Sequence of chain 1.C:
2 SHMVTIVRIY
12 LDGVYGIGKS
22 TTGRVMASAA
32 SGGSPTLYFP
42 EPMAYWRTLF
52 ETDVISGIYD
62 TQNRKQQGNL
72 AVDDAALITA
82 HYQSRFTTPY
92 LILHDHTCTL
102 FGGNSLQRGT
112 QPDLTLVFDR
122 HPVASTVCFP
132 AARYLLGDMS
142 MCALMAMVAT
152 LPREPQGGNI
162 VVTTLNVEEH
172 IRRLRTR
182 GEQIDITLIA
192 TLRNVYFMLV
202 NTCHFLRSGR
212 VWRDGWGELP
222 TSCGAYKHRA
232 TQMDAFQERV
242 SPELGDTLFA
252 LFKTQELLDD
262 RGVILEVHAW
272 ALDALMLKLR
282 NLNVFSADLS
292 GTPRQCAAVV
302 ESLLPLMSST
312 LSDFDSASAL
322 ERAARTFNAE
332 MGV

Binding-site contacts:
Ligand atom C2A contacts residue ARG174 of chain 1.C at 3.5 Å.
Ligand atom PD contacts residue LYS20 of chain 1.C at 3.5 Å.
Ligand atom O2D contacts residue LYS20 of chain 1.C at 3.0 Å (salt-bridge).
Ligand atom O1D contacts residue ILE18 of chain 1.C at 2.5 Å (h-bond).
Ligand atom C5A contacts residue ARG174 of chain 1.C at 3.5 Å.
Ligand atom N1A contacts residue ARG174 of chain 1.C at 3.1 Å (salt-bridge).
Ligand atom O1A contacts residue TRP47 of chain 1.C at 3.0 Å.
Ligand atom O4B contacts residue PHE130 of chain 1.C at 3.2 Å.
Ligand atom O2C contacts residue GLU42 of chain 1.C at 3.0 Å (salt-bridge).
Ligand atom C2B contacts residue PHE87 of chain 1.C at 3.3 Å (hydrophobic).
Ligand atom N3A contacts residue ARG174 of chain 1.C at 3.6 Å (salt-bridge).
Ligand atom O3E contacts residue TYR60 of chain 1.C at 3.0 Å (h-bond).
Ligand atom O4F contacts residue ARG174 of chain 1.C at 3.5 Å.
Ligand atom C7B contacts residue ARG121 of chain 1.C at 3.6 Å.
Ligand atom C4B contacts residue PHE130 of chain 1.C at 3.4 Å (hydrophobic).
Ligand atom PA contacts residue GLU42 of chain 1.C at 3.5 Å.
Ligand atom O4B contacts residue SER126 of chain 1.C at 3.3 Å.
Ligand atom O1A contacts residue MET44 of chain 1.C at 3.4 Å.
Ligand atom O2B contacts residue PHE87 of chain 1.C at 3.2 Å.
Ligand atom C6A contacts residue ARG174 of chain 1.C at 3.2 Å.
Ligand atom O1D contacts residue GLY17 of chain 1.C at 3.1 Å.
Ligand atom N6A contacts residue ARG174 of chain 1.C at 3.2 Å (salt-bridge).
Ligand atom C8A contacts residue THR22 of chain 1.C at 3.3 Å.
Ligand atom N6A contacts residue GLY292 of chain 1.C at 2.7 Å (h-bond).
Ligand atom O2C contacts residue LYS20 of chain 1.C at 2.8 Å (salt-bridge).
Ligand atom O2D contacts residue SER21 of chain 1.C at 2.4 Å (h-bond).
Ligand atom PD contacts residue GLY19 of chain 1.C at 3.5 Å.
Ligand atom N1B contacts residue PHE87 of chain 1.C at 3.4 Å.
Ligand atom N3B contacts residue GLN84 of chain 1.C at 3.0 Å (h-bond).
Ligand atom N3B contacts residue PHE130 of chain 1.C at 3.3 Å.
Ligand atom O1D contacts residue GLY19 of chain 1.C at 2.4 Å (h-bond).
Ligand atom O1C contacts residue SER21 of chain 1.C at 2.7 Å (h-bond).
Ligand atom O2E contacts residue THR22 of chain 1.C at 2.8 Å (h-bond).
Ligand atom O4B contacts residue GLN84 of chain 1.C at 3.4 Å (h-bond).
Ligand atom O2A contacts residue GLU42 of chain 1.C at 2.7 Å (salt-bridge).
Ligand atom O3F contacts residue THR177 of chain 1.C at 3.5 Å.
Ligand atom O3C contacts residue GLY17 of chain 1.C at 3.0 Å (h-bond).
Ligand atom O2E contacts residue GLY19 of chain 1.C at 3.0 Å.
Ligand atom O1D contacts residue LYS20 of chain 1.C at 3.2 Å (salt-bridge).
Ligand atom O1A contacts residue GLU42 of chain 1.C at 3.0 Å.

A protein and the small-molecule ligand that binds it are described below.
Small molecule (SMILES): Cc1cn([C@H]2C[C@H](O)[C@@H](CO[P](=O)(O)O[P](=O)(O)O[P](=O)(O)O[P](=O)(O)O[P](=O)(O)OC[C@H]3O[C@@H](n4cnc5c(N)ncnc54)[C@H](O)[C@@H]3O)O2)c(=O)[nH]c1=O